Binding-site contacts:
Ligand atom C28 contacts residue PHE58 of chain 1.A at 3.8 Å (hydrophobic).
Ligand atom CL1 contacts residue ILE124 of chain 1.A at 3.8 Å.
Ligand atom N2 contacts residue THR96 of chain 1.A at 3.4 Å (h-bond).
Ligand atom C4 contacts residue ARG93 of chain 1.A at 3.5 Å.
Ligand atom C25 contacts residue HIS54 of chain 1.A at 3.5 Å.
Ligand atom O5 contacts residue ALA57 of chain 1.A at 3.6 Å.
Ligand atom O1 contacts residue LEU97 of chain 1.A at 3.6 Å.
Ligand atom C29 contacts residue ALA57 of chain 1.A at 3.7 Å (hydrophobic).
Ligand atom C19 contacts residue MET80 of chain 1.A at 3.8 Å (hydrophobic).
Ligand atom C19 contacts residue PHE100 of chain 1.A at 3.6 Å (hydrophobic).
Ligand atom C15 contacts residue PHE100 of chain 1.A at 3.8 Å (hydrophobic).
Ligand atom C14 contacts residue PHE100 of chain 1.A at 3.8 Å (hydrophobic).
Ligand atom N1 contacts residue VAL83 of chain 1.A at 3.5 Å.
Ligand atom C30 contacts residue HIS54 of chain 1.A at 3.8 Å.
Ligand atom C16 contacts residue PHE100 of chain 1.A at 3.7 Å (hydrophobic).
Ligand atom C18 contacts residue VAL83 of chain 1.A at 3.7 Å (hydrophobic).
Ligand atom C14 contacts residue LEU97 of chain 1.A at 3.3 Å (hydrophobic).
Ligand atom C13 contacts residue PHE100 of chain 1.A at 3.7 Å (hydrophobic).
Ligand atom C28 contacts residue PHE100 of chain 1.A at 3.7 Å (hydrophobic).
Ligand atom C6 contacts residue THR96 of chain 1.A at 3.7 Å.
Ligand atom CL1 contacts residue GLY101 of chain 1.A at 3.8 Å.
Ligand atom C4 contacts residue THR96 of chain 1.A at 3.6 Å.
Ligand atom CL1 contacts residue LEU120 of chain 1.A at 3.4 Å.
Ligand atom C3 contacts residue LEU97 of chain 1.A at 3.6 Å (hydrophobic).
Ligand atom C14 contacts residue MET80 of chain 1.A at 3.7 Å (hydrophobic).
Ligand atom C10 contacts residue PHE100 of chain 1.A at 3.7 Å (hydrophobic).
Ligand atom C30 contacts residue THR96 of chain 1.A at 3.8 Å.
Ligand atom O4 contacts residue ARG93 of chain 1.A at 3.5 Å.
Ligand atom C10 contacts residue MET80 of chain 1.A at 3.6 Å (hydrophobic).
Ligand atom C1 contacts residue VAL83 of chain 1.A at 3.6 Å (hydrophobic).
Ligand atom C12 contacts residue VAL79 of chain 1.A at 3.5 Å (hydrophobic).
Ligand atom C14 contacts residue GLY101 of chain 1.A at 3.8 Å.
Ligand atom O3 contacts residue THR96 of chain 1.A at 3.3 Å (h-bond).
Ligand atom C11 contacts residue VAL79 of chain 1.A at 3.7 Å (hydrophobic).
Ligand atom C16 contacts residue MET80 of chain 1.A at 3.6 Å (hydrophobic).
Ligand atom C3 contacts residue ARG93 of chain 1.A at 3.5 Å.
Ligand atom C15 contacts residue MET80 of chain 1.A at 3.6 Å (hydrophobic).
Ligand atom C13 contacts residue LEU97 of chain 1.A at 3.6 Å (hydrophobic).
Ligand atom C29 contacts residue PHE58 of chain 1.A at 3.5 Å (hydrophobic).
Ligand atom C5 contacts residue THR96 of chain 1.A at 3.5 Å.

The protein below binds the small molecule below.
Small molecule (SMILES): C[C@@H]1CC/C=C/[C@H](O)[C@@H]2CC[C@H]2CN2C[C@@]3(CCCc4cc(Cl)ccc43)COc3ccc(cc32)C(=O)NS1(=O)=O

Sequence of chain 1.A:
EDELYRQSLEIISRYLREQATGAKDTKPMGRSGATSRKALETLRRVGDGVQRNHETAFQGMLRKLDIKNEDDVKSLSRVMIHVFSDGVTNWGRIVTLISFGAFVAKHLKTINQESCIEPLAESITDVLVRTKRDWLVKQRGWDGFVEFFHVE